This small molecule binds to this protein.
Small molecule (SMILES): Cc1ncc(COP(=O)(O)O)c(CN[C@@H]2CONC2=O)c1O

Sequence of chain 1.D:
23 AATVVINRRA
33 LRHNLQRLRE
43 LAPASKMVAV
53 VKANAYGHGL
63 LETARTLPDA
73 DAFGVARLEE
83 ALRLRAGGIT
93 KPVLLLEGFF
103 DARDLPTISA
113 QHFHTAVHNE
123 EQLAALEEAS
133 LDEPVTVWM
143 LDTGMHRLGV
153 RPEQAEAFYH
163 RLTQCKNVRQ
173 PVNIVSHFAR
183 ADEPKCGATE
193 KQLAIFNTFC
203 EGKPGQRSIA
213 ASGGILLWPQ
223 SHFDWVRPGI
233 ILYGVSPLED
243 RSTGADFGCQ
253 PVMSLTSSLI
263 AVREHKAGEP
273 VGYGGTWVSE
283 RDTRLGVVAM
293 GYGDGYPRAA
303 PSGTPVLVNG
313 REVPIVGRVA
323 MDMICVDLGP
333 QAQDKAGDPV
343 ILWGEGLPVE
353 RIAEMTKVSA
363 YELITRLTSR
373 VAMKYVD

Sequence of chain 1.C:
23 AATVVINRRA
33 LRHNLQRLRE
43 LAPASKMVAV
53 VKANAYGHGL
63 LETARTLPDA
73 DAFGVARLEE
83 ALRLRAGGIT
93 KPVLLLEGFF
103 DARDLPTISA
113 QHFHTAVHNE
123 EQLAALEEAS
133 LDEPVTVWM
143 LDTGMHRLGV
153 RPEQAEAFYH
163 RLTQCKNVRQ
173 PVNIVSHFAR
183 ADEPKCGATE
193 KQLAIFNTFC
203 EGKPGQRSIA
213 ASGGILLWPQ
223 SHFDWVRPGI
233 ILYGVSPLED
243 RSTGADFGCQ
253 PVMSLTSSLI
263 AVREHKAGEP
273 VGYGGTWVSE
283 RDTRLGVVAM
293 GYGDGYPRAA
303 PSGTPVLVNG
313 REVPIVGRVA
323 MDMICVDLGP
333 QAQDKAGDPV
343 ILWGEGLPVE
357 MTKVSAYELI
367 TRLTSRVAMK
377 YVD

Binding-site contacts:
Ligand atom N contacts residue TYR58 of chain 1.D at 3.8 Å.
Ligand atom C4A contacts residue HIS179 of chain 1.D at 3.5 Å.
Ligand atom CB contacts residue TYR363 of chain 1.D at 3.4 Å (hydrophobic).
Ligand atom O1P contacts residue TYR363 of chain 1.D at 3.6 Å.
Ligand atom OG contacts residue TYR294 of chain 1.C at 2.9 Å (h-bond).
Ligand atom O3 contacts residue KCX142 of chain 1.D at 3.6 Å.
Ligand atom C2A contacts residue LEU98 of chain 1.D at 3.5 Å (hydrophobic).
Ligand atom OG contacts residue MET323 of chain 1.C at 3.7 Å.
Ligand atom C5 contacts residue HIS179 of chain 1.D at 3.6 Å.
Ligand atom C5A contacts residue TYR58 of chain 1.D at 3.2 Å (hydrophobic).
Ligand atom C contacts residue LYS54 of chain 1.D at 3.7 Å.
Ligand atom O3P contacts residue SER214 of chain 1.D at 2.4 Å (h-bond).
Ligand atom CA contacts residue TYR275 of chain 1.C at 3.2 Å (hydrophobic).
Ligand atom C3 contacts residue HIS179 of chain 1.D at 3.7 Å.
Ligand atom O contacts residue ARG149 of chain 1.D at 3.3 Å (salt-bridge).
Ligand atom O4P contacts residue ALA213 of chain 1.D at 3.1 Å.
Ligand atom C4 contacts residue HIS179 of chain 1.D at 3.5 Å.
Ligand atom O3P contacts residue ILE232 of chain 1.D at 3.5 Å (h-bond).
Ligand atom O3 contacts residue ARG149 of chain 1.D at 3.3 Å (salt-bridge).
Ligand atom C2 contacts residue ARG229 of chain 1.D at 3.4 Å.
Ligand atom O2P contacts residue TYR363 of chain 1.D at 3.1 Å (h-bond).
Ligand atom O contacts residue TYR275 of chain 1.C at 3.4 Å (h-bond).
Ligand atom N1 contacts residue ARG229 of chain 1.D at 2.8 Å (salt-bridge).
Ligand atom O1P contacts residue ILE232 of chain 1.D at 2.8 Å (h-bond).
Ligand atom C contacts residue TYR275 of chain 1.C at 3.4 Å (hydrophobic).
Ligand atom C contacts residue MET323 of chain 1.C at 3.7 Å (hydrophobic).
Ligand atom O3P contacts residue ALA213 of chain 1.D at 3.5 Å.
Ligand atom P contacts residue ALA213 of chain 1.D at 3.8 Å.
Ligand atom OG contacts residue TYR363 of chain 1.D at 3.6 Å.
Ligand atom O1P contacts residue GLY231 of chain 1.D at 3.4 Å.
Ligand atom P contacts residue ILE232 of chain 1.D at 3.7 Å.
Ligand atom O1P contacts residue TYR58 of chain 1.D at 2.6 Å (h-bond).
Ligand atom C4A contacts residue TYR275 of chain 1.C at 3.3 Å (hydrophobic).
Ligand atom N contacts residue LYS54 of chain 1.D at 3.2 Å (salt-bridge).
Ligand atom ND contacts residue MET323 of chain 1.C at 3.0 Å (h-bond).
Ligand atom O3P contacts residue GLY231 of chain 1.D at 3.0 Å (h-bond).
Ligand atom CB contacts residue TYR58 of chain 1.D at 3.8 Å (hydrophobic).
Ligand atom ND contacts residue TYR294 of chain 1.C at 3.5 Å (h-bond).
Ligand atom P contacts residue TYR58 of chain 1.D at 3.7 Å.
Ligand atom C2A contacts residue ARG229 of chain 1.D at 3.2 Å.